Binding-site contacts:
Ligand atom C13 contacts residue ASP136 of chain 1.D at 3.7 Å.
Ligand atom C1 contacts residue ASP136 of chain 1.D at 3.8 Å.
Ligand atom C24 contacts residue PHE186 of chain 1.D at 3.3 Å (hydrophobic).
Ligand atom N2 contacts residue ZN1 of chain 1.U at 3.0 Å.
Ligand atom C12 contacts residue TYR176 of chain 1.D at 3.8 Å (hydrophobic).
Ligand atom O contacts residue LYS207 of chain 1.D at 2.7 Å (salt-bridge).
Ligand atom C25 contacts residue ASP136 of chain 1.D at 3.7 Å.
Ligand atom N3 contacts residue GLU191 of chain 1.D at 3.3 Å (salt-bridge).
Ligand atom O contacts residue TYR133 of chain 1.D at 3.3 Å (h-bond).
Ligand atom C23 contacts residue TYR133 of chain 1.D at 3.6 Å (hydrophobic).
Ligand atom N4 contacts residue HIS277 of chain 1.D at 3.4 Å (h-bond).
Ligand atom N6 contacts residue TYR133 of chain 1.D at 2.7 Å (h-bond).
Ligand atom C20 contacts residue TRP209 of chain 1.D at 3.6 Å (hydrophobic).
Ligand atom C20 contacts residue PHE186 of chain 1.D at 3.5 Å (hydrophobic).
Ligand atom C23 contacts residue TYR178 of chain 1.D at 3.5 Å (hydrophobic).
Ligand atom C19 contacts residue ZN1 of chain 1.U at 3.2 Å.
Ligand atom O contacts residue PHE186 of chain 1.D at 3.4 Å.
Ligand atom N5 contacts residue TYR178 of chain 1.D at 3.8 Å.
Ligand atom N6 contacts residue TYR178 of chain 1.D at 3.8 Å.
Ligand atom C18 contacts residue HIS189 of chain 1.D at 3.6 Å.
Ligand atom C17 contacts residue HIS189 of chain 1.D at 3.4 Å.
Ligand atom C19 contacts residue TRP209 of chain 1.D at 3.5 Å (hydrophobic).
Ligand atom C22 contacts residue PHE186 of chain 1.D at 3.8 Å (hydrophobic).
Ligand atom C24 contacts residue TYR133 of chain 1.D at 3.4 Å (hydrophobic).
Ligand atom C19 contacts residue HIS277 of chain 1.D at 3.6 Å.
Ligand atom C21 contacts residue PHE186 of chain 1.D at 3.5 Å (hydrophobic).
Ligand atom N6 contacts residue PHE186 of chain 1.D at 3.8 Å.
Ligand atom N2 contacts residue HIS189 of chain 1.D at 3.3 Å (h-bond).
Ligand atom N3 contacts residue HIS189 of chain 1.D at 2.7 Å (h-bond).
Ligand atom N4 contacts residue HIS189 of chain 1.D at 3.4 Å (h-bond).
Ligand atom C24 contacts residue LYS207 of chain 1.D at 3.8 Å.
Ligand atom C19 contacts residue PHE186 of chain 1.D at 3.7 Å (hydrophobic).
Ligand atom N3 contacts residue ZN1 of chain 1.U at 2.2 Å.
Ligand atom C17 contacts residue GLU191 of chain 1.D at 3.5 Å.
Ligand atom C11 contacts residue TYR176 of chain 1.D at 3.5 Å (hydrophobic).
Ligand atom N5 contacts residue PHE186 of chain 1.D at 3.8 Å.
Ligand atom C18 contacts residue ZN1 of chain 1.U at 3.1 Å.
Ligand atom C17 contacts residue ZN1 of chain 1.U at 3.4 Å.
Ligand atom C13 contacts residue TYR178 of chain 1.D at 3.6 Å (hydrophobic).
Ligand atom N4 contacts residue ZN1 of chain 1.U at 2.2 Å.

Sequence of chain 1.D:
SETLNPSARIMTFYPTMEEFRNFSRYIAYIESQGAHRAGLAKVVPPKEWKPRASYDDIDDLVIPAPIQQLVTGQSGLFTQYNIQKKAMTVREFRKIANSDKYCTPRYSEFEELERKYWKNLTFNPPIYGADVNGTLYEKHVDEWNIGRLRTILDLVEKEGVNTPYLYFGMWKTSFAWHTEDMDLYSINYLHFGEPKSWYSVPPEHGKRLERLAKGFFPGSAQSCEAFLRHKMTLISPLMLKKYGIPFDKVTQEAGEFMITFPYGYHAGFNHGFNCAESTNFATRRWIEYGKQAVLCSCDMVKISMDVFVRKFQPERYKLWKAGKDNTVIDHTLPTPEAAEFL

This small molecule binds to this protein.
Small molecule (SMILES): O=c1[nH]cnc2c(-n3cc(CCN4CCC5(CCc6ccccc65)CC4)cn3)nccc12